Binding-site contacts:
Ligand atom C contacts residue HIS85 of chain 1.A at 4.2 Å.
Ligand atom O contacts residue LEU88 of chain 1.A at 4.1 Å.
Ligand atom N contacts residue ASP342 of chain 1.A at 3.4 Å (salt-bridge).
Ligand atom C1 contacts residue ASP342 of chain 1.A at 4.3 Å.
Ligand atom N contacts residue HIS85 of chain 1.A at 4.0 Å.
Ligand atom C1 contacts residue KCX175 of chain 1.A at 3.5 Å.
Ligand atom C2 contacts residue TYR180 of chain 1.A at 4.0 Å (hydrophobic).
Ligand atom C1 contacts residue TYR180 of chain 1.A at 4.0 Å (hydrophobic).
Ligand atom C contacts residue TYR180 of chain 1.A at 3.8 Å (hydrophobic).
Ligand atom N contacts residue ZN1 of chain 1.C at 2.9 Å.
Ligand atom C2 contacts residue GLY314 of chain 1.A at 4.1 Å.
Ligand atom C contacts residue ZN1 of chain 1.B at 4.5 Å.
Ligand atom C2 contacts residue ZN1 of chain 1.B at 4.3 Å.
Ligand atom O contacts residue MET119 of chain 1.A at 4.4 Å.
Ligand atom C contacts residue PHE90 of chain 1.A at 4.0 Å (hydrophobic).
Ligand atom O1 contacts residue ASP342 of chain 1.A at 3.5 Å (salt-bridge).
Ligand atom N contacts residue ZN1 of chain 1.B at 3.0 Å.
Ligand atom N contacts residue TYR180 of chain 1.A at 4.2 Å.
Ligand atom N1 contacts residue PHE90 of chain 1.A at 3.5 Å.
Ligand atom N contacts residue HIS264 of chain 1.A at 4.3 Å.
Ligand atom O1 contacts residue ASN363 of chain 1.A at 4.0 Å.
Ligand atom N contacts residue KCX175 of chain 1.A at 4.0 Å.
Ligand atom N1 contacts residue TYR180 of chain 1.A at 3.8 Å.
Ligand atom O1 contacts residue GLY314 of chain 1.A at 3.7 Å.
Ligand atom C2 contacts residue ZN1 of chain 1.C at 4.0 Å.
Ligand atom C2 contacts residue ASP342 of chain 1.A at 3.8 Å.
Ligand atom C1 contacts residue HIS85 of chain 1.A at 3.7 Å.
Ligand atom O1 contacts residue GLY364 of chain 1.A at 4.2 Å.
Ligand atom C contacts residue ZN1 of chain 1.C at 4.2 Å.
Ligand atom C1 contacts residue ZN1 of chain 1.B at 3.1 Å.
Ligand atom N1 contacts residue ASN363 of chain 1.A at 4.1 Å.
Ligand atom O1 contacts residue MET313 of chain 1.A at 4.0 Å.
Ligand atom N contacts residue GLY314 of chain 1.A at 3.8 Å.
Ligand atom C1 contacts residue ZN1 of chain 1.C at 3.0 Å.
Ligand atom O contacts residue TYR180 of chain 1.A at 4.2 Å.
Ligand atom O contacts residue PHE90 of chain 1.A at 3.7 Å.

Sequence of chain 1.A:
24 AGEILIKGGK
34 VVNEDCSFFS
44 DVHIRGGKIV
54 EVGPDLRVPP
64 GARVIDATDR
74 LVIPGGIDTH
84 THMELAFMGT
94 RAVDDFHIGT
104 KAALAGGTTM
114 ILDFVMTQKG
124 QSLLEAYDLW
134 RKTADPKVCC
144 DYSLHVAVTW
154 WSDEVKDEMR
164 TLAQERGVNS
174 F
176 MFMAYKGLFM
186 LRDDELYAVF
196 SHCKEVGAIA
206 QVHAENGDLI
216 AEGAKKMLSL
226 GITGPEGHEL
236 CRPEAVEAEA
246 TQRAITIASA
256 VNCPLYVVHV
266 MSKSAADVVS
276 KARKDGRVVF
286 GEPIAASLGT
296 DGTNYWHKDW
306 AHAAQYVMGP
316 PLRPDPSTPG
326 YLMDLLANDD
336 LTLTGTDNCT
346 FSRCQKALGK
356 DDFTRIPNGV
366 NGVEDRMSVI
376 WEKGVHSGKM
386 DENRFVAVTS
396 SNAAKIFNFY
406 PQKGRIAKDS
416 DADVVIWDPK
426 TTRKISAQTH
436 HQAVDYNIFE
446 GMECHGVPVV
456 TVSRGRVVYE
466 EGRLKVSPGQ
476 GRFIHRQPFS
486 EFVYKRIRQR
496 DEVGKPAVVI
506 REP

The protein below binds the small molecule below.
Small molecule (SMILES): O=C1CNC(=O)N1